Sequence of chain 1.A:
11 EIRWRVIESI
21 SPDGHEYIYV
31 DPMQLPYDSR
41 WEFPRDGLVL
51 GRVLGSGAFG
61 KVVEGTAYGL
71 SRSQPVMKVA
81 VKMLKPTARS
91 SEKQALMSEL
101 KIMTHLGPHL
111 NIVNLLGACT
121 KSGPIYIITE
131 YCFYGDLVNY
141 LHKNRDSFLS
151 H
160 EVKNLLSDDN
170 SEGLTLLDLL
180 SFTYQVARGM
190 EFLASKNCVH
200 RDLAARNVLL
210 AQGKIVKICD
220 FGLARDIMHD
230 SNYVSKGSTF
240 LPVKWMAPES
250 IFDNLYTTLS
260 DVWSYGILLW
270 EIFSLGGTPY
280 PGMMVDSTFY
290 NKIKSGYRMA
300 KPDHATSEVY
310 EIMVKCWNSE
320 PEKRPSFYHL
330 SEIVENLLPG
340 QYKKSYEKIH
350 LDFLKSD

Binding-site contacts:
Ligand atom F29 contacts residue VAL62 of chain 1.A at 3.3 Å.
Ligand atom C4 contacts residue GLY135 of chain 1.A at 3.4 Å.
Ligand atom O27 contacts residue CYS132 of chain 1.A at 2.6 Å (h-bond).
Ligand atom C19 contacts residue GLY135 of chain 1.A at 3.7 Å.
Ligand atom C4 contacts residue PHE133 of chain 1.A at 3.2 Å (hydrophobic).
Ligand atom C16 contacts residue GLU130 of chain 1.A at 3.7 Å.
Ligand atom C6 contacts residue VAL113 of chain 1.A at 3.8 Å (hydrophobic).
Ligand atom F29 contacts residue LYS82 of chain 1.A at 2.4 Å.
Ligand atom C6 contacts residue THR129 of chain 1.A at 3.7 Å.
Ligand atom N24 contacts residue CYS132 of chain 1.A at 3.0 Å (h-bond).
Ligand atom C13 contacts residue LEU54 of chain 1.A at 3.3 Å (hydrophobic).
Ligand atom C14 contacts residue GLY135 of chain 1.A at 3.5 Å.
Ligand atom C3 contacts residue LEU54 of chain 1.A at 3.3 Å (hydrophobic).
Ligand atom C18 contacts residue LEU54 of chain 1.A at 3.0 Å (hydrophobic).
Ligand atom C14 contacts residue CYS132 of chain 1.A at 3.6 Å (hydrophobic).
Ligand atom N23 contacts residue CYS132 of chain 1.A at 3.4 Å (h-bond).
Ligand atom N24 contacts residue TYR131 of chain 1.A at 3.8 Å.
Ligand atom C21 contacts residue CYS132 of chain 1.A at 3.5 Å (hydrophobic).
Ligand atom C12 contacts residue LEU54 of chain 1.A at 3.5 Å (hydrophobic).
Ligand atom N24 contacts residue GLU130 of chain 1.A at 3.6 Å (salt-bridge).
Ligand atom C15 contacts residue LYS82 of chain 1.A at 3.4 Å.
Ligand atom C41 contacts residue ASN139 of chain 1.A at 3.2 Å.
Ligand atom C16 contacts residue ALA80 of chain 1.A at 3.8 Å (hydrophobic).
Ligand atom C7 contacts residue VAL62 of chain 1.A at 3.7 Å (hydrophobic).
Ligand atom N4 contacts residue ASN139 of chain 1.A at 3.4 Å (h-bond).
Ligand atom C6 contacts residue GLU130 of chain 1.A at 3.2 Å.
Ligand atom C14 contacts residue LEU54 of chain 1.A at 3.3 Å (hydrophobic).
Ligand atom C6 contacts residue ALA80 of chain 1.A at 3.7 Å (hydrophobic).
Ligand atom C15 contacts residue VAL62 of chain 1.A at 3.8 Å (hydrophobic).
Ligand atom N23 contacts residue LEU54 of chain 1.A at 3.0 Å.
Ligand atom N24 contacts residue LEU208 of chain 1.A at 3.8 Å.
Ligand atom C39 contacts residue ASN139 of chain 1.A at 3.1 Å.
Ligand atom C16 contacts residue LEU208 of chain 1.A at 3.4 Å (hydrophobic).
Ligand atom C5 contacts residue LYS82 of chain 1.A at 3.7 Å.
Ligand atom C17 contacts residue LEU208 of chain 1.A at 3.5 Å (hydrophobic).
Ligand atom C4 contacts residue CYS132 of chain 1.A at 3.2 Å (hydrophobic).
Ligand atom C42 contacts residue ASN139 of chain 1.A at 2.9 Å.
Ligand atom C6 contacts residue LEU208 of chain 1.A at 3.6 Å (hydrophobic).
Ligand atom C19 contacts residue LEU54 of chain 1.A at 3.5 Å (hydrophobic).
Ligand atom C5 contacts residue THR129 of chain 1.A at 3.6 Å.

The small molecule below binds the protein below.
Small molecule (SMILES): CCN(CC)CCNC(=O)c1c(C)[nH]c(/C=C2\C(=O)Nc3ccc(F)cc32)c1C